Binding-site contacts:
Ligand atom CAV contacts residue PRO217 of chain 1.A at 3.6 Å (hydrophobic).
Ligand atom OAF contacts residue GLU224 of chain 1.A at 3.0 Å (salt-bridge).
Ligand atom CBA contacts residue MG1 of chain 1.M at 3.2 Å.
Ligand atom CAW contacts residue GLU224 of chain 1.A at 3.9 Å.
Ligand atom CAT contacts residue PRO217 of chain 1.A at 3.9 Å (hydrophobic).
Ligand atom CBA contacts residue GLU224 of chain 1.A at 3.9 Å.
Ligand atom CAW contacts residue MG1 of chain 1.M at 3.1 Å.
Ligand atom OAG contacts residue MG1 of chain 1.M at 2.2 Å.
Ligand atom CAZ contacts residue MG1 of chain 1.M at 2.9 Å.
Ligand atom CAS contacts residue MG1 of chain 1.L at 3.0 Å.
Ligand atom CLAI contacts residue GLN218 of chain 1.A at 3.7 Å.
Ligand atom CAL contacts residue PRO217 of chain 1.A at 3.5 Å (hydrophobic).
Ligand atom CAO contacts residue TYR215 of chain 1.A at 3.9 Å (hydrophobic).
Ligand atom OAG contacts residue MG1 of chain 1.L at 2.0 Å.
Ligand atom FAH contacts residue GLN218 of chain 1.A at 3.4 Å.
Ligand atom CAW contacts residue ASP188 of chain 1.A at 3.8 Å.
Ligand atom OAG contacts residue GLU224 of chain 1.A at 3.3 Å (salt-bridge).
Ligand atom NBD contacts residue ASP188 of chain 1.A at 4.0 Å.
Ligand atom CBC contacts residue TYR215 of chain 1.A at 3.8 Å (hydrophobic).
Ligand atom CAS contacts residue ASP188 of chain 1.A at 3.1 Å.
Ligand atom CLAI contacts residue GLU224 of chain 1.A at 3.6 Å.
Ligand atom OAG contacts residue ASP188 of chain 1.A at 3.4 Å (salt-bridge).
Ligand atom OAG contacts residue ASP131 of chain 1.A at 3.1 Å (salt-bridge).
Ligand atom CAM contacts residue GLY190 of chain 1.A at 3.9 Å.
Ligand atom CAY contacts residue MG1 of chain 1.L at 3.2 Å.
Ligand atom CAY contacts residue ASP188 of chain 1.A at 3.6 Å.
Ligand atom CAZ contacts residue GLU224 of chain 1.A at 3.7 Å.
Ligand atom OAD contacts residue TYR215 of chain 1.A at 3.7 Å.
Ligand atom CAC contacts residue ARG332 of chain 1.A at 3.9 Å.
Ligand atom CAW contacts residue MG1 of chain 1.L at 2.9 Å.
Ligand atom OAD contacts residue PRO217 of chain 1.A at 4.0 Å.
Ligand atom OAF contacts residue MG1 of chain 1.M at 2.0 Å.
Ligand atom CAX contacts residue PRO217 of chain 1.A at 3.9 Å (hydrophobic).
Ligand atom CLAI contacts residue PRO217 of chain 1.A at 3.7 Å.
Ligand atom CAU contacts residue PRO217 of chain 1.A at 3.7 Å (hydrophobic).
Ligand atom NAP contacts residue PRO217 of chain 1.A at 3.7 Å.
Ligand atom OAE contacts residue MG1 of chain 1.L at 2.2 Å.
Ligand atom CAC contacts residue TYR215 of chain 1.A at 3.8 Å (hydrophobic).
Ligand atom NBE contacts residue PRO217 of chain 1.A at 3.9 Å.
Ligand atom OAE contacts residue ASP188 of chain 1.A at 2.8 Å (salt-bridge).

Sequence of chain 1.A:
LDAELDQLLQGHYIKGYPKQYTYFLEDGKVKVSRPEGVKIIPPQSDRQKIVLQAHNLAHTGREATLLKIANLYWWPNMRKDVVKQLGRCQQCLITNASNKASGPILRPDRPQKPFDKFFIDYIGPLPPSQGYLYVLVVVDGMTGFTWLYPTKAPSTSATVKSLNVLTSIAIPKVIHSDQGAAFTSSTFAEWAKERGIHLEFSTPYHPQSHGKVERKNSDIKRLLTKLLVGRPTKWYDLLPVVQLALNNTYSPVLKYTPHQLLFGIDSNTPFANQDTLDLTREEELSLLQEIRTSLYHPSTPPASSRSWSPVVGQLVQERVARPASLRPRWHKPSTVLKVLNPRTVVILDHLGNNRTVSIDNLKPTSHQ

This protein binds this small molecule.
Small molecule (SMILES): CCN1C[C@H](C)n2c(c(O)c3c(=O)n(Cc4ccc(F)c(Cl)c4)nc(C(=O)NC)c32)C1=O